The protein below binds the small molecule below.
Small molecule (SMILES): Cc1cc(C)c(N2CC[N+](c3c(C)cc(CNC(=O)CCCC[C@@H]4SC[C@@H]5NC(=O)N[C@@H]54)cc3C)=C2[Ru](Cl)Cl)c(C)c1

Binding-site contacts:
Ligand atom C15 contacts residue SER112 of chain 4.A at 3.8 Å.
Ligand atom O1 contacts residue ASP128 of chain 4.A at 3.8 Å.
Ligand atom C5 contacts residue TRP120 of chain 2.A at 3.6 Å (hydrophobic).
Ligand atom C1 contacts residue ASP128 of chain 4.A at 3.7 Å.
Ligand atom S1 contacts residue THR90 of chain 4.A at 3.4 Å (h-bond).
Ligand atom N3 contacts residue SER88 of chain 4.A at 3.0 Å (h-bond).
Ligand atom C4 contacts residue TRP120 of chain 2.A at 3.7 Å (hydrophobic).
Ligand atom C6 contacts residue VAL47 of chain 4.A at 3.7 Å (hydrophobic).
Ligand atom N1 contacts residue SER45 of chain 4.A at 3.0 Å (h-bond).
Ligand atom C1 contacts residue TYR43 of chain 4.A at 3.5 Å (hydrophobic).
Ligand atom C1 contacts residue LEU25 of chain 4.A at 3.7 Å (hydrophobic).
Ligand atom N1 contacts residue VAL47 of chain 4.A at 3.6 Å.
Ligand atom S1 contacts residue TRP92 of chain 4.A at 3.8 Å.
Ligand atom C4 contacts residue VAL47 of chain 4.A at 3.7 Å (hydrophobic).
Ligand atom C2 contacts residue TRP108 of chain 4.A at 3.7 Å (hydrophobic).
Ligand atom C14 contacts residue SER112 of chain 4.A at 3.7 Å.
Ligand atom O1 contacts residue ASN23 of chain 4.A at 3.0 Å (h-bond).
Ligand atom O1 contacts residue TYR43 of chain 4.A at 2.7 Å (h-bond).
Ligand atom N2 contacts residue ASP128 of chain 4.A at 2.8 Å (salt-bridge).
Ligand atom C18 contacts residue ASN49 of chain 4.A at 2.9 Å.
Ligand atom C9 contacts residue ASN49 of chain 4.A at 3.6 Å.
Ligand atom C3 contacts residue TRP108 of chain 4.A at 3.3 Å (hydrophobic).
Ligand atom C9 contacts residue TRP79 of chain 4.A at 3.5 Å (hydrophobic).
Ligand atom C7 contacts residue LEU110 of chain 4.A at 3.5 Å (hydrophobic).
Ligand atom C8 contacts residue TRP79 of chain 4.A at 3.7 Å (hydrophobic).
Ligand atom O1 contacts residue SER27 of chain 4.A at 2.7 Å (h-bond).
Ligand atom C7 contacts residue TRP79 of chain 4.A at 3.7 Å (hydrophobic).
Ligand atom C10 contacts residue ASN49 of chain 4.A at 3.7 Å.
Ligand atom C11 contacts residue SER88 of chain 4.A at 3.7 Å.
Ligand atom O2 contacts residue ASN49 of chain 4.A at 2.9 Å (h-bond).
Ligand atom CL1 contacts residue LYS121 of chain 2.A at 3.7 Å.
Ligand atom C1 contacts residue SER27 of chain 4.A at 3.6 Å.
Ligand atom C17 contacts residue ALA86 of chain 4.A at 3.5 Å (hydrophobic).
Ligand atom O2 contacts residue GLY48 of chain 4.A at 3.5 Å.
Ligand atom C18 contacts residue ALA86 of chain 4.A at 3.6 Å (hydrophobic).
Ligand atom C6 contacts residue SER45 of chain 4.A at 3.4 Å.
Ligand atom N2 contacts residue LEU25 of chain 4.A at 3.7 Å.
Ligand atom C19 contacts residue ALA86 of chain 4.A at 3.4 Å (hydrophobic).
Ligand atom S1 contacts residue TRP79 of chain 4.A at 3.6 Å.
Ligand atom C13 contacts residue SER112 of chain 4.A at 3.2 Å.

Sequence of chain 2.A:
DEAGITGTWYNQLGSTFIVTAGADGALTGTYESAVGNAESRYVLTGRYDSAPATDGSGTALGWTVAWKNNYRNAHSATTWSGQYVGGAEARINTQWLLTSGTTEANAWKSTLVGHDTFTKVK

Sequence of chain 4.A:
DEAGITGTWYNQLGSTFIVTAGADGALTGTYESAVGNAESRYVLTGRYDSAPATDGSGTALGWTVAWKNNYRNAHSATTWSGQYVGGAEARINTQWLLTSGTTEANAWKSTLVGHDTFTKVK